Sequence of chain 1.A:
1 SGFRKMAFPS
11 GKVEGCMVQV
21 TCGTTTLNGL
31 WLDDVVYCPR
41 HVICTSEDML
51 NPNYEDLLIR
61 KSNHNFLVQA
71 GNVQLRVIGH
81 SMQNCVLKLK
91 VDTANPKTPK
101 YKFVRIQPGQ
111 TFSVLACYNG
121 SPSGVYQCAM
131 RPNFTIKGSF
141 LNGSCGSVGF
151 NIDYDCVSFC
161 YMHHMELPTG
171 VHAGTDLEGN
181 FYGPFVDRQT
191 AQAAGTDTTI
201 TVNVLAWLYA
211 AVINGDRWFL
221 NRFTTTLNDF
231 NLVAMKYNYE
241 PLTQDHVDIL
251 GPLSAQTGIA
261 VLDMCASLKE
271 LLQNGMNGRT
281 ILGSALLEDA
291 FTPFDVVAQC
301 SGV

Binding-site contacts:
Ligand atom C21 contacts residue CYS145 of chain 1.A at 1.9 Å (hydrophobic).
Ligand atom C27 contacts residue GLU166 of chain 1.A at 4.0 Å.
Ligand atom C15 contacts residue HIS41 of chain 1.A at 3.8 Å.
Ligand atom C29 contacts residue HIS163 of chain 1.A at 3.6 Å.
Ligand atom C21 contacts residue HIS41 of chain 1.A at 3.8 Å.
Ligand atom N28 contacts residue GLU166 of chain 1.A at 3.1 Å (salt-bridge).
Ligand atom C20 contacts residue HIS164 of chain 1.A at 4.0 Å.
Ligand atom C12 contacts residue GLN189 of chain 1.A at 3.9 Å.
Ligand atom C15 contacts residue ASP187 of chain 1.A at 3.9 Å.
Ligand atom O22 contacts residue SER144 of chain 1.A at 3.4 Å (h-bond).
Ligand atom O30 contacts residue HIS163 of chain 1.A at 2.5 Å (h-bond).
Ligand atom N28 contacts residue PHE140 of chain 1.A at 3.3 Å (h-bond).
Ligand atom C17 contacts residue HIS164 of chain 1.A at 3.8 Å.
Ligand atom C6 contacts residue GLU166 of chain 1.A at 4.0 Å.
Ligand atom O30 contacts residue HIS172 of chain 1.A at 3.6 Å.
Ligand atom C24 contacts residue HIS163 of chain 1.A at 3.9 Å.
Ligand atom O8 contacts residue GLN189 of chain 1.A at 3.5 Å (h-bond).
Ligand atom C24 contacts residue SER144 of chain 1.A at 4.0 Å.
Ligand atom O30 contacts residue GLU166 of chain 1.A at 3.6 Å.
Ligand atom O10 contacts residue GLU166 of chain 1.A at 2.9 Å (salt-bridge).
Ligand atom O22 contacts residue CYS145 of chain 1.A at 2.7 Å (h-bond).
Ligand atom C16 contacts residue ARG188 of chain 1.A at 4.0 Å.
Ligand atom N11 contacts residue GLN189 of chain 1.A at 3.1 Å (h-bond).
Ligand atom C29 contacts residue GLU166 of chain 1.A at 3.6 Å.
Ligand atom O22 contacts residue GLY143 of chain 1.A at 3.4 Å (h-bond).
Ligand atom N19 contacts residue HIS164 of chain 1.A at 3.1 Å (h-bond).
Ligand atom N19 contacts residue CYS145 of chain 1.A at 3.2 Å (h-bond).
Ligand atom O30 contacts residue MET165 of chain 1.A at 3.8 Å.
Ligand atom O10 contacts residue MET165 of chain 1.A at 3.5 Å.
Ligand atom O30 contacts residue PHE140 of chain 1.A at 3.6 Å.
Ligand atom C20 contacts residue CYS145 of chain 1.A at 2.8 Å (hydrophobic).
Ligand atom C13 contacts residue HIS41 of chain 1.A at 3.9 Å.
Ligand atom C24 contacts residue CYS145 of chain 1.A at 3.1 Å (hydrophobic).
Ligand atom C12 contacts residue HIS164 of chain 1.A at 3.6 Å.
Ligand atom C16 contacts residue ASP187 of chain 1.A at 3.8 Å.
Ligand atom C7 contacts residue GLU166 of chain 1.A at 3.2 Å.
Ligand atom C9 contacts residue GLN189 of chain 1.A at 3.9 Å.
Ligand atom C26 contacts residue ASN142 of chain 1.A at 3.9 Å.
Ligand atom C13 contacts residue GLN189 of chain 1.A at 3.8 Å.
Ligand atom O18 contacts residue GLN189 of chain 1.A at 4.0 Å.

This small molecule binds to this protein.
Small molecule (SMILES): CC(C)C[C@H](NC(=O)OCc1ccccc1)C(=O)N[C@H](CO)C[C@@H]1CCNC1=O